A protein and the small-molecule ligand that binds it are described below.
Small molecule (SMILES): CC(=O)N[C@@H]1[C@@H](O)[C@H](O)[C@@H](CO)O[C@H]1O

Binding-site contacts:
Ligand atom N2 contacts residue ASN546 of chain 1.A at 2.9 Å (h-bond).
Ligand atom C7 contacts residue ASN546 of chain 1.A at 3.8 Å.
Ligand atom O5 contacts residue ASN546 of chain 1.A at 2.3 Å (h-bond).
Ligand atom C6 contacts residue SER548 of chain 1.A at 3.3 Å.
Ligand atom C2 contacts residue ASN546 of chain 1.A at 2.5 Å.
Ligand atom C3 contacts residue ASN546 of chain 1.A at 3.8 Å.
Ligand atom C1 contacts residue SER548 of chain 1.A at 3.8 Å.
Ligand atom O6 contacts residue SER548 of chain 1.A at 4.4 Å.
Ligand atom C4 contacts residue ASN546 of chain 1.A at 4.2 Å.
Ligand atom C1 contacts residue ASN546 of chain 1.A at 1.4 Å.
Ligand atom O7 contacts residue ASN546 of chain 1.A at 4.3 Å.
Ligand atom C5 contacts residue SER548 of chain 1.A at 3.2 Å.
Ligand atom C5 contacts residue ASN546 of chain 1.A at 3.7 Å.
Ligand atom C8 contacts residue DC1 of chain 2.C at 3.9 Å.
Ligand atom O5 contacts residue SER548 of chain 1.A at 3.0 Å (h-bond).

Sequence of chain 1.A:
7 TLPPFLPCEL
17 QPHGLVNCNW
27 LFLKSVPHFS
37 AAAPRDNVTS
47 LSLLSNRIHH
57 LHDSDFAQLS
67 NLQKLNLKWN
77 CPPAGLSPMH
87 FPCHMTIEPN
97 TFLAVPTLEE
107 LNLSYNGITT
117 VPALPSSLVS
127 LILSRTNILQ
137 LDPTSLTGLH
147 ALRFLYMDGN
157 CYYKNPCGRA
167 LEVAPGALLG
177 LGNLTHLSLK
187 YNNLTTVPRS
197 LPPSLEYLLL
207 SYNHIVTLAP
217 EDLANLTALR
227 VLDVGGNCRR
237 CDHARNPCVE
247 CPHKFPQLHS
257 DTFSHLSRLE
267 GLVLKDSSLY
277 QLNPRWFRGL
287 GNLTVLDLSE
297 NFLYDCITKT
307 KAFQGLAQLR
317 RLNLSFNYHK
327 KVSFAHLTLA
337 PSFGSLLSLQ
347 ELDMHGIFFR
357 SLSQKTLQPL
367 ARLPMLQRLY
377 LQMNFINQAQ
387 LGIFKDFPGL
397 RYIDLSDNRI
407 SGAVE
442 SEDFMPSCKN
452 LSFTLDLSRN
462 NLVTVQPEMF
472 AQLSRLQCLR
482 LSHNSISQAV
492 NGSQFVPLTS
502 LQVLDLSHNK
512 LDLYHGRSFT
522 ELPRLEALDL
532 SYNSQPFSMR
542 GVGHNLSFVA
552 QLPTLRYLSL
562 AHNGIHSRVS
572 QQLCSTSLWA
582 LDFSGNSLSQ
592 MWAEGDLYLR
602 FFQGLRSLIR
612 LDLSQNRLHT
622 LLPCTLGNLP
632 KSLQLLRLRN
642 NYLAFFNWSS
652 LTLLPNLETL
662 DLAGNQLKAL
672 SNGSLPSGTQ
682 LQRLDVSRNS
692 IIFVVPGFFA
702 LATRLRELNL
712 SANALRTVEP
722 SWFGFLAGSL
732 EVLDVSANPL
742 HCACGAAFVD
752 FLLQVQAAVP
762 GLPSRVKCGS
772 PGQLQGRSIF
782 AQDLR